Binding-site contacts:
Ligand atom C7 contacts residue ASN119 of chain 1.D at 3.4 Å.
Ligand atom O7 contacts residue ASN119 of chain 1.D at 3.5 Å (h-bond).
Ligand atom C5 contacts residue GLY112 of chain 1.D at 3.4 Å.
Ligand atom O5 contacts residue ASN119 of chain 1.D at 2.3 Å (h-bond).
Ligand atom C6 contacts residue GLY112 of chain 1.D at 3.6 Å.
Ligand atom O5 contacts residue PHE118 of chain 1.D at 4.2 Å.
Ligand atom N2 contacts residue ASN119 of chain 1.D at 2.9 Å (h-bond).
Ligand atom O5 contacts residue GLY112 of chain 1.D at 3.8 Å.
Ligand atom O6 contacts residue PHE118 of chain 1.D at 3.4 Å.
Ligand atom C4 contacts residue ASN119 of chain 1.D at 4.2 Å.
Ligand atom C1 contacts residue ASN119 of chain 1.D at 1.4 Å.
Ligand atom C3 contacts residue ASN119 of chain 1.D at 3.8 Å.
Ligand atom C6 contacts residue PHE118 of chain 1.D at 4.3 Å (hydrophobic).
Ligand atom O6 contacts residue GLY112 of chain 1.D at 2.7 Å (h-bond).
Ligand atom C1 contacts residue GLY112 of chain 1.D at 4.2 Å.
Ligand atom C2 contacts residue ASN119 of chain 1.D at 2.5 Å.
Ligand atom C5 contacts residue ASN119 of chain 1.D at 3.6 Å.
Ligand atom C8 contacts residue PHE54 of chain 1.D at 3.5 Å (hydrophobic).

Sequence of chain 1.D:
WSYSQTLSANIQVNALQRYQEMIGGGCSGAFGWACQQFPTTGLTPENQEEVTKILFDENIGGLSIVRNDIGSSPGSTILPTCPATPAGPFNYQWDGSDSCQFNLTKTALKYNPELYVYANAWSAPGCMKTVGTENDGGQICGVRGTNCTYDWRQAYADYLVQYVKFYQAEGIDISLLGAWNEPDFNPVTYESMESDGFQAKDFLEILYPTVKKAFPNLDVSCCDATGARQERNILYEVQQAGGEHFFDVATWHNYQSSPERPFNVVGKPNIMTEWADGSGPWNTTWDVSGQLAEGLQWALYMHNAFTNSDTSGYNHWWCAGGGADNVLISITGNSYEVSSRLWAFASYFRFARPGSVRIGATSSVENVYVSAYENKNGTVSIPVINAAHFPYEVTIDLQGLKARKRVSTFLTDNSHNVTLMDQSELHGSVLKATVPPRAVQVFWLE

A small-molecule ligand and the protein it binds are described below.
Small molecule (SMILES): CC(=O)N[C@@H]1[C@@H](O)[C@H](O)[C@@H](CO)O[C@H]1O